Binding-site contacts:
Ligand atom O7 contacts residue ASN600 of chain 1.C at 3.3 Å (h-bond).
Ligand atom C5 contacts residue ASN600 of chain 1.C at 3.7 Å.
Ligand atom N2 contacts residue ASN600 of chain 1.C at 2.7 Å (h-bond).
Ligand atom C1 contacts residue ASN600 of chain 1.C at 1.4 Å.
Ligand atom C8 contacts residue ASN600 of chain 1.C at 4.4 Å.
Ligand atom C3 contacts residue ASN600 of chain 1.C at 3.7 Å.
Ligand atom O7 contacts residue THR601 of chain 1.C at 4.4 Å.
Ligand atom C4 contacts residue ASN600 of chain 1.C at 4.2 Å.
Ligand atom C7 contacts residue ASN600 of chain 1.C at 3.4 Å.
Ligand atom O5 contacts residue ASN600 of chain 1.C at 2.4 Å (h-bond).
Ligand atom C2 contacts residue ASN600 of chain 1.C at 2.4 Å.

A protein and the small-molecule ligand that binds it are described below.
Small molecule (SMILES): CC(=O)N[C@@H]1[C@@H](O)[C@H](O)[C@@H](CO)O[C@H]1O

Sequence of chain 1.C:
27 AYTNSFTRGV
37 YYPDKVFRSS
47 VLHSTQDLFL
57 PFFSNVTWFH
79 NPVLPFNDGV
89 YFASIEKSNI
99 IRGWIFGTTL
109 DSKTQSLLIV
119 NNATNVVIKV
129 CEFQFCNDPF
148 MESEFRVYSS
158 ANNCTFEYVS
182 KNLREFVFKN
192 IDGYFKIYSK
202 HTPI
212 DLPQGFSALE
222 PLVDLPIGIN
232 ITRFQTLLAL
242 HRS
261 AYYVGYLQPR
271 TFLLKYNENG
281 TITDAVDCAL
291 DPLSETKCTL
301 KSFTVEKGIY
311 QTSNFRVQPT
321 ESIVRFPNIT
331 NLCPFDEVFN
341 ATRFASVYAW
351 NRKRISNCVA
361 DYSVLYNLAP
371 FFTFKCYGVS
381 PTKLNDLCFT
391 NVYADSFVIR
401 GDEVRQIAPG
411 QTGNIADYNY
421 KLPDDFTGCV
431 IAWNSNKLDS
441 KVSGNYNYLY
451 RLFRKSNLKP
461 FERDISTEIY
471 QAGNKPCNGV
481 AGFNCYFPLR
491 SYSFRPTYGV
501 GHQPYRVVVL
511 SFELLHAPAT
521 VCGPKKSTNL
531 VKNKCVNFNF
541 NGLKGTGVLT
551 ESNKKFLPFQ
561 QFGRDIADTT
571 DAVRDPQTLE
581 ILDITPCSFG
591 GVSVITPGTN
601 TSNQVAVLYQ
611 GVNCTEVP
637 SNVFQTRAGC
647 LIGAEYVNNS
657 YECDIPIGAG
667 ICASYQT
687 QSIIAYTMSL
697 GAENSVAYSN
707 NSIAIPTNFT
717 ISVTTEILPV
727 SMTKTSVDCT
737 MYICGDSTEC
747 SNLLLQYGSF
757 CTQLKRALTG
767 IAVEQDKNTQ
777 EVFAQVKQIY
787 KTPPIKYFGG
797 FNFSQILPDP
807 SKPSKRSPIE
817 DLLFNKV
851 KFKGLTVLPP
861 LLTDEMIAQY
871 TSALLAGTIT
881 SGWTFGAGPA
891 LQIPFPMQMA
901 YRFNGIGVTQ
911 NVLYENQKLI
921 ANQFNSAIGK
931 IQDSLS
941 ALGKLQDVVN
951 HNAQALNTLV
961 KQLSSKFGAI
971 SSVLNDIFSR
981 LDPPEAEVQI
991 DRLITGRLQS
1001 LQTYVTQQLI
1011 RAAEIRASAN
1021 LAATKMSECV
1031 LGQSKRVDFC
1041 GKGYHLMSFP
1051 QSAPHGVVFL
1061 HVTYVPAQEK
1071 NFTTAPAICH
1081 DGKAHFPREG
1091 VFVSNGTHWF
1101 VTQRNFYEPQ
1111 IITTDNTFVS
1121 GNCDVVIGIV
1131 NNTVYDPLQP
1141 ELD